Sequence of chain 2.A:
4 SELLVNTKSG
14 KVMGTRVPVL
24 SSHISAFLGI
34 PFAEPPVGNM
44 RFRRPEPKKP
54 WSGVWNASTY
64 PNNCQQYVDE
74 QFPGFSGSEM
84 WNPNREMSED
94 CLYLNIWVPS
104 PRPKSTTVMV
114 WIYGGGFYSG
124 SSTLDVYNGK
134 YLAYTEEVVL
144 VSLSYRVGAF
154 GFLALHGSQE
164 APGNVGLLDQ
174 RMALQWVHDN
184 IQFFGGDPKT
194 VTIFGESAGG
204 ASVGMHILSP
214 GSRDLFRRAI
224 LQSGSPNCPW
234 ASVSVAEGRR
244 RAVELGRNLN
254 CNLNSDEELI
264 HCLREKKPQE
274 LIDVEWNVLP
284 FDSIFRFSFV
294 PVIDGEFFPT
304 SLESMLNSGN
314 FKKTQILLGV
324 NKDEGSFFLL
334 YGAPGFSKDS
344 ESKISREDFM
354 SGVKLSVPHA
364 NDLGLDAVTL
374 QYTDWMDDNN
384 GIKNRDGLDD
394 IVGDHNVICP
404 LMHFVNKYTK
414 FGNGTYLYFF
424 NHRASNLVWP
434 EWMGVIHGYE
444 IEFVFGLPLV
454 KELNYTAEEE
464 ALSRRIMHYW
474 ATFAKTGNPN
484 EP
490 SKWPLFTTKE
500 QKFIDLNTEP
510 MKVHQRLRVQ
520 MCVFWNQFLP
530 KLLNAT

Binding-site contacts:
Ligand atom C15 contacts residue TYR70 of chain 2.A at 3.6 Å (hydrophobic).
Ligand atom C16 contacts residue GLU278 of chain 2.A at 3.6 Å.
Ligand atom C34 contacts residue PHE330 of chain 2.A at 3.6 Å (hydrophobic).
Ligand atom C16 contacts residue TYR70 of chain 2.A at 3.4 Å (hydrophobic).
Ligand atom C42 contacts residue HIS440 of chain 2.A at 3.5 Å.
Ligand atom C16 contacts residue TRP279 of chain 2.A at 3.4 Å (hydrophobic).
Ligand atom C17 contacts residue TRP279 of chain 2.A at 3.6 Å (hydrophobic).
Ligand atom C34 contacts residue TRP84 of chain 2.A at 3.4 Å (hydrophobic).
Ligand atom C8 contacts residue TRP279 of chain 2.A at 3.4 Å (hydrophobic).
Ligand atom C41 contacts residue PHE330 of chain 2.A at 3.4 Å (hydrophobic).
Ligand atom C10 contacts residue TRP279 of chain 2.A at 3.2 Å (hydrophobic).
Ligand atom C14 contacts residue TRP279 of chain 2.A at 3.4 Å (hydrophobic).
Ligand atom C26 contacts residue TRP84 of chain 2.A at 3.7 Å (hydrophobic).
Ligand atom C33 contacts residue TRP84 of chain 2.A at 3.4 Å (hydrophobic).
Ligand atom N36 contacts residue TRP84 of chain 2.A at 3.5 Å.
Ligand atom C19 contacts residue TYR121 of chain 2.A at 3.7 Å (hydrophobic).
Ligand atom C35 contacts residue TRP84 of chain 2.A at 3.5 Å (hydrophobic).
Ligand atom C1 contacts residue TRP279 of chain 2.A at 3.5 Å (hydrophobic).
Ligand atom C30 contacts residue GLU199 of chain 2.A at 3.1 Å.
Ligand atom C2 contacts residue TRP279 of chain 2.A at 3.3 Å (hydrophobic).
Ligand atom C17 contacts residue TYR70 of chain 2.A at 3.4 Å (hydrophobic).
Ligand atom C40 contacts residue TRP432 of chain 2.A at 3.7 Å (hydrophobic).
Ligand atom C39 contacts residue PHE330 of chain 2.A at 3.2 Å (hydrophobic).
Ligand atom N32 contacts residue HIS440 of chain 2.A at 3.0 Å (h-bond).
Ligand atom C23 contacts residue TYR121 of chain 2.A at 3.2 Å (hydrophobic).
Ligand atom N11 contacts residue TRP279 of chain 2.A at 3.4 Å (h-bond).
Ligand atom C9 contacts residue TRP279 of chain 2.A at 3.3 Å (hydrophobic).
Ligand atom C15 contacts residue TYR121 of chain 2.A at 3.2 Å (hydrophobic).
Ligand atom C15 contacts residue TRP279 of chain 2.A at 3.3 Å (hydrophobic).
Ligand atom C29 contacts residue GLY118 of chain 2.A at 3.4 Å.
Ligand atom C31 contacts residue GLU199 of chain 2.A at 3.6 Å.
Ligand atom C27 contacts residue TRP84 of chain 2.A at 3.6 Å (hydrophobic).
Ligand atom C40 contacts residue PHE330 of chain 2.A at 3.2 Å (hydrophobic).
Ligand atom N32 contacts residue TRP84 of chain 2.A at 3.6 Å.
Ligand atom C39 contacts residue TRP84 of chain 2.A at 3.6 Å (hydrophobic).
Ligand atom C21 contacts residue TYR121 of chain 2.A at 3.4 Å (hydrophobic).
Ligand atom C22 contacts residue TYR121 of chain 2.A at 3.4 Å (hydrophobic).
Ligand atom N7 contacts residue TRP279 of chain 2.A at 3.2 Å.
Ligand atom C8 contacts residue TYR70 of chain 2.A at 3.5 Å (hydrophobic).
Ligand atom N7 contacts residue TYR70 of chain 2.A at 3.5 Å.

This protein binds this small molecule.
Small molecule (SMILES): c1ccc2c(NCCCCCCCNc3c4c(nc5ccccc35)CCCC4)c3c(nc2c1)CCCC3